Sequence of chain 1.A:
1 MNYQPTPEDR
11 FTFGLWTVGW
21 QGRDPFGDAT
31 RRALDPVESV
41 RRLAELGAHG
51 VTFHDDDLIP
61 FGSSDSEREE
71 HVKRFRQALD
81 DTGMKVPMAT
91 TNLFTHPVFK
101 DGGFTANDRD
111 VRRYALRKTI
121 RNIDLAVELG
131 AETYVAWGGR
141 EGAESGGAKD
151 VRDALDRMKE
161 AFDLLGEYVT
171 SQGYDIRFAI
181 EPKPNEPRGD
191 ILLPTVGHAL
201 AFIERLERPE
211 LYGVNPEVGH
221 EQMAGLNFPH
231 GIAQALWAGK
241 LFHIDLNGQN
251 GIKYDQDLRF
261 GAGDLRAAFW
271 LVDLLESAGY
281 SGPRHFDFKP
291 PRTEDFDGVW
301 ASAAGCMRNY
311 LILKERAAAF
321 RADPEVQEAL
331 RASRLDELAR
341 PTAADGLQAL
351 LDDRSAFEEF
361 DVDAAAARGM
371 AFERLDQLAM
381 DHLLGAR

Binding-site contacts:
Ligand atom C3 contacts residue GLU181 of chain 1.A at 3.5 Å.
Ligand atom O6 contacts residue PHE94 of chain 1.A at 4.1 Å.
Ligand atom O5 contacts residue PHE94 of chain 1.A at 3.7 Å.
Ligand atom O3 contacts residue ASP287 of chain 1.A at 3.0 Å (salt-bridge).
Ligand atom C4 contacts residue ASP287 of chain 1.A at 3.6 Å.
Ligand atom C5 contacts residue HIS54 of chain 1.A at 3.2 Å.
Ligand atom C6 contacts residue THR90 of chain 1.A at 3.5 Å.
Ligand atom O3 contacts residue HIS220 of chain 1.A at 3.4 Å.
Ligand atom C3 contacts residue ASP287 of chain 1.A at 3.0 Å.
Ligand atom C6 contacts residue VAL135 of chain 1.A at 4.2 Å (hydrophobic).
Ligand atom O5 contacts residue TRP137 of chain 1.A at 3.3 Å.
Ligand atom O6 contacts residue THR91 of chain 1.A at 4.0 Å.
Ligand atom O3 contacts residue GLU217 of chain 1.A at 3.4 Å (salt-bridge).
Ligand atom C2 contacts residue TRP137 of chain 1.A at 3.5 Å (hydrophobic).
Ligand atom O5 contacts residue HIS54 of chain 1.A at 2.8 Å (h-bond).
Ligand atom O4 contacts residue GLU181 of chain 1.A at 2.6 Å (salt-bridge).
Ligand atom C1 contacts residue TRP137 of chain 1.A at 3.6 Å (hydrophobic).
Ligand atom C1 contacts residue HIS54 of chain 1.A at 3.5 Å.
Ligand atom O6 contacts residue TRP137 of chain 1.A at 3.5 Å.
Ligand atom C6 contacts residue TRP137 of chain 1.A at 3.8 Å (hydrophobic).
Ligand atom O4 contacts residue ASP287 of chain 1.A at 2.9 Å (salt-bridge).
Ligand atom C1 contacts residue PHE94 of chain 1.A at 3.6 Å (hydrophobic).
Ligand atom O1 contacts residue TRP16 of chain 1.A at 3.4 Å (h-bond).
Ligand atom O6 contacts residue THR90 of chain 1.A at 3.0 Å (h-bond).
Ligand atom O4 contacts residue ASP245 of chain 1.A at 3.2 Å (salt-bridge).
Ligand atom O3 contacts residue MG1 of chain 1.D at 2.5 Å.
Ligand atom O3 contacts residue GLU181 of chain 1.A at 2.7 Å (salt-bridge).
Ligand atom C2 contacts residue PHE26 of chain 3.A at 4.0 Å (hydrophobic).
Ligand atom O4 contacts residue MG1 of chain 1.D at 2.5 Å.
Ligand atom O6 contacts residue HIS54 of chain 1.A at 3.0 Å (h-bond).
Ligand atom O4 contacts residue TRP16 of chain 1.A at 4.0 Å.
Ligand atom C5 contacts residue GLU181 of chain 1.A at 4.1 Å.
Ligand atom C4 contacts residue MG1 of chain 1.D at 3.2 Å.
Ligand atom O1 contacts residue HIS54 of chain 1.A at 3.0 Å.
Ligand atom C6 contacts residue HIS54 of chain 1.A at 3.4 Å.
Ligand atom C4 contacts residue GLU181 of chain 1.A at 3.1 Å.
Ligand atom O2 contacts residue PHE26 of chain 3.A at 3.0 Å.
Ligand atom O2 contacts residue TRP137 of chain 1.A at 4.1 Å.
Ligand atom C3 contacts residue MG1 of chain 1.D at 3.0 Å.
Ligand atom C6 contacts residue GLU181 of chain 1.A at 3.9 Å.

Sequence of chain 3.A:
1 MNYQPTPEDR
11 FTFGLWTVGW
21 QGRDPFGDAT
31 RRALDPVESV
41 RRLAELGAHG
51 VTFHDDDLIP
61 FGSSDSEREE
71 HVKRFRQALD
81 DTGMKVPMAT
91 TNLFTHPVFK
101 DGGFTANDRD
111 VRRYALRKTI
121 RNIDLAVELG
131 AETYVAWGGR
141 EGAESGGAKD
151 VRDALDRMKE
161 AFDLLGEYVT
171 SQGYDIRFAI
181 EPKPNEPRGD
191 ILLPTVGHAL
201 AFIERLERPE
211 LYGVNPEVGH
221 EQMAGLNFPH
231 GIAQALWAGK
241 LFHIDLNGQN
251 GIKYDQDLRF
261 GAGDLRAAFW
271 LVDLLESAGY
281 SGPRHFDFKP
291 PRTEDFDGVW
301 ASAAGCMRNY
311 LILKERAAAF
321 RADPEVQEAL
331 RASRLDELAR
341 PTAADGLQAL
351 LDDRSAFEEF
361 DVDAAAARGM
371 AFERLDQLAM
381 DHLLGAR

This protein binds this small molecule.
Small molecule (SMILES): OC[C@H]1O[C@H](O)[C@H](O)[C@@H](O)[C@@H]1O